A protein and the small-molecule ligand that binds it are described below.
Small molecule (SMILES): CC(=O)N[C@@H]1[C@@H](O)[C@H](O)[C@@H](CO)O[C@H]1O

Binding-site contacts:
Ligand atom C4 contacts residue ASN154 of chain 1.H at 4.2 Å.
Ligand atom C6 contacts residue SER151 of chain 1.H at 4.3 Å.
Ligand atom C1 contacts residue ASN154 of chain 1.H at 1.4 Å.
Ligand atom C1 contacts residue ALA150 of chain 1.H at 4.3 Å (hydrophobic).
Ligand atom N2 contacts residue THR156 of chain 1.H at 4.3 Å.
Ligand atom N2 contacts residue ASN154 of chain 1.H at 2.8 Å (h-bond).
Ligand atom C1 contacts residue THR156 of chain 1.H at 3.6 Å.
Ligand atom C3 contacts residue ASN154 of chain 1.H at 3.8 Å.
Ligand atom O5 contacts residue ASN154 of chain 1.H at 2.4 Å (h-bond).
Ligand atom O5 contacts residue SER151 of chain 1.H at 4.1 Å.
Ligand atom O6 contacts residue ALA150 of chain 1.H at 3.9 Å.
Ligand atom O7 contacts residue ASN154 of chain 1.H at 3.2 Å (h-bond).
Ligand atom C6 contacts residue ASP147 of chain 1.H at 3.5 Å.
Ligand atom C2 contacts residue ASN154 of chain 1.H at 2.4 Å.
Ligand atom C8 contacts residue ASN154 of chain 1.H at 4.4 Å.
Ligand atom O5 contacts residue ALA150 of chain 1.H at 3.9 Å.
Ligand atom C6 contacts residue ALA150 of chain 1.H at 3.7 Å (hydrophobic).
Ligand atom C5 contacts residue ASN154 of chain 1.H at 3.7 Å.
Ligand atom O5 contacts residue THR156 of chain 1.H at 4.3 Å.
Ligand atom C7 contacts residue ASN154 of chain 1.H at 3.2 Å.
Ligand atom O6 contacts residue ASP147 of chain 1.H at 3.9 Å.

Sequence of chain 1.H:
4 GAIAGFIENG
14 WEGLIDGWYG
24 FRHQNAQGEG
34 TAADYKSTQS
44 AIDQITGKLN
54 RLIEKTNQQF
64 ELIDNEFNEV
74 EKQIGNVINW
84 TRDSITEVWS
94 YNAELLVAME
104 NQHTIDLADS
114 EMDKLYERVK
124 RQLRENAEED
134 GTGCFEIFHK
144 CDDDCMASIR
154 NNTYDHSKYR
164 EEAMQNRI